Binding-site contacts:
Ligand atom N07 contacts residue PO41 of chain 1.H at 3.6 Å.
Ligand atom C17 contacts residue SER209 of chain 1.B at 3.5 Å.
Ligand atom O10 contacts residue ALA315 of chain 1.B at 3.7 Å.
Ligand atom C11 contacts residue TYR218 of chain 1.B at 3.6 Å (hydrophobic).
Ligand atom C16 contacts residue VAL208 of chain 1.B at 3.8 Å (hydrophobic).
Ligand atom C06 contacts residue SER61 of chain 1.B at 2.5 Å.
Ligand atom N07 contacts residue SER61 of chain 1.B at 3.7 Å.
Ligand atom C06 contacts residue LYS64 of chain 1.B at 3.9 Å.
Ligand atom O18 contacts residue SER209 of chain 1.B at 2.8 Å (h-bond).
Ligand atom C11 contacts residue ALA315 of chain 1.B at 3.5 Å (hydrophobic).
Ligand atom O05 contacts residue SER61 of chain 1.B at 2.4 Å (h-bond).
Ligand atom O09 contacts residue ASN149 of chain 1.B at 3.2 Å (h-bond).
Ligand atom C17 contacts residue GLY317 of chain 1.B at 3.9 Å.
Ligand atom S08 contacts residue ALA315 of chain 1.B at 3.6 Å (h-bond).
Ligand atom O04 contacts residue GLY314 of chain 1.B at 3.6 Å.
Ligand atom B03 contacts residue PO41 of chain 1.H at 3.6 Å.
Ligand atom B03 contacts residue LYS64 of chain 1.B at 3.7 Å.
Ligand atom S08 contacts residue PO41 of chain 1.H at 3.8 Å.
Ligand atom O19 contacts residue VAL208 of chain 1.B at 3.6 Å.
Ligand atom C06 contacts residue ALA315 of chain 1.B at 3.8 Å (hydrophobic).
Ligand atom C06 contacts residue PO41 of chain 1.H at 3.9 Å.
Ligand atom O19 contacts residue THR316 of chain 1.B at 3.6 Å.
Ligand atom O19 contacts residue GLY317 of chain 1.B at 2.8 Å (h-bond).
Ligand atom C06 contacts residue ASN149 of chain 1.B at 3.8 Å.
Ligand atom B03 contacts residue SER61 of chain 1.B at 1.4 Å.
Ligand atom C17 contacts residue VAL208 of chain 1.B at 3.6 Å (hydrophobic).
Ligand atom C12 contacts residue TYR218 of chain 1.B at 3.8 Å (hydrophobic).
Ligand atom O09 contacts residue GLN117 of chain 1.B at 2.9 Å (h-bond).
Ligand atom B03 contacts residue TYR147 of chain 1.B at 3.3 Å.
Ligand atom O09 contacts residue PO41 of chain 1.H at 3.3 Å (h-bond).
Ligand atom C20 contacts residue VAL208 of chain 1.B at 3.9 Å (hydrophobic).
Ligand atom O18 contacts residue VAL208 of chain 1.B at 3.6 Å.
Ligand atom C14 contacts residue TYR218 of chain 1.B at 3.7 Å (hydrophobic).
Ligand atom O05 contacts residue PO41 of chain 1.H at 2.5 Å (h-bond).
Ligand atom N07 contacts residue ALA315 of chain 1.B at 2.9 Å (h-bond).
Ligand atom O04 contacts residue ALA315 of chain 1.B at 2.8 Å (h-bond).
Ligand atom O05 contacts residue TYR147 of chain 1.B at 2.6 Å (h-bond).
Ligand atom C13 contacts residue TYR218 of chain 1.B at 3.5 Å (hydrophobic).
Ligand atom O10 contacts residue PO41 of chain 1.H at 3.7 Å.
Ligand atom O04 contacts residue SER61 of chain 1.B at 2.3 Å (h-bond).

Sequence of chain 1.B:
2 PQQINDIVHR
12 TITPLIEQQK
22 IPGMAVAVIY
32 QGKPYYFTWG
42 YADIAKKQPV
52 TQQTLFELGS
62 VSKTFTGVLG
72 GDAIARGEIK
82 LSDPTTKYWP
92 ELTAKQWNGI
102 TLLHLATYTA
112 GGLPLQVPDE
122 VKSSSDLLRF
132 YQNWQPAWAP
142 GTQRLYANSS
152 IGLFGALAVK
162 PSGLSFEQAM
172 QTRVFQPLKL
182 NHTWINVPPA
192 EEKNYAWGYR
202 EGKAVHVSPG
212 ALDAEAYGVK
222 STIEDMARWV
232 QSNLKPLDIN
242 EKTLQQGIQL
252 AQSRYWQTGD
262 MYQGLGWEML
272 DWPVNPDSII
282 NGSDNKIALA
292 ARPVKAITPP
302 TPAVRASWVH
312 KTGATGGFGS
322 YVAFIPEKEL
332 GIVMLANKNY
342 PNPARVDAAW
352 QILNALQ

This protein binds this small molecule.
Small molecule (SMILES): O=C(O)c1cccc(CS(=O)(=O)NCB(O)O)c1